Binding-site contacts:
Ligand atom C1 contacts residue PRO261 of chain 1.E at 4.1 Å (hydrophobic).
Ligand atom C8 contacts residue VAL414 of chain 1.E at 4.5 Å (hydrophobic).
Ligand atom C8 contacts residue ASN232 of chain 1.E at 4.3 Å.
Ligand atom C5 contacts residue PRO261 of chain 1.E at 4.1 Å (hydrophobic).
Ligand atom C4 contacts residue ASN416 of chain 1.E at 4.2 Å.
Ligand atom C1 contacts residue ASN416 of chain 1.E at 1.4 Å.
Ligand atom C5 contacts residue ASN416 of chain 1.E at 3.7 Å.
Ligand atom C2 contacts residue ASN416 of chain 1.E at 2.4 Å.
Ligand atom C3 contacts residue ASN416 of chain 1.E at 3.8 Å.
Ligand atom O6 contacts residue LEU235 of chain 1.E at 3.4 Å.
Ligand atom O5 contacts residue ASN416 of chain 1.E at 2.4 Å (h-bond).
Ligand atom O6 contacts residue PRO261 of chain 1.E at 3.5 Å.
Ligand atom C8 contacts residue NAG1 of chain 1.CA at 3.9 Å.
Ligand atom O7 contacts residue ASN416 of chain 1.E at 3.3 Å (h-bond).
Ligand atom N2 contacts residue ASN416 of chain 1.E at 2.9 Å (h-bond).
Ligand atom C6 contacts residue PRO261 of chain 1.E at 3.9 Å (hydrophobic).
Ligand atom O5 contacts residue PRO261 of chain 1.E at 3.2 Å.
Ligand atom C7 contacts residue ASN416 of chain 1.E at 3.4 Å.

Sequence of chain 1.E:
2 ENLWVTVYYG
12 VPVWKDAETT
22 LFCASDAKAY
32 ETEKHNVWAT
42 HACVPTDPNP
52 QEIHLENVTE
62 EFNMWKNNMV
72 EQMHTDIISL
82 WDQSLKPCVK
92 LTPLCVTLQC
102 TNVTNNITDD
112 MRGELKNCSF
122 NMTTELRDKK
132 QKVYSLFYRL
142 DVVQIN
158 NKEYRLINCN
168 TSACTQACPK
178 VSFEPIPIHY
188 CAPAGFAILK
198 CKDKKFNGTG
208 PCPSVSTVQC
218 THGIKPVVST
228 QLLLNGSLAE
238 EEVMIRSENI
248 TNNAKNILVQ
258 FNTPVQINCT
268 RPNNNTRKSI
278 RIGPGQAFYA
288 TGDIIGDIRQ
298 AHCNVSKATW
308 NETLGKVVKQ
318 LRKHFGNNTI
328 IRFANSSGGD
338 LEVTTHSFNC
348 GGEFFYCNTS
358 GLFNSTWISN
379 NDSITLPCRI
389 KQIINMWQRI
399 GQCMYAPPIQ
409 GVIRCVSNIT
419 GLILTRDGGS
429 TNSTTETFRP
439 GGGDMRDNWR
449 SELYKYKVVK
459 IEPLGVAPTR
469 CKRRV

This small molecule binds to this protein.
Small molecule (SMILES): CC(=O)N[C@H]1[C@H](O[C@H]2[C@H](O)[C@@H](NC(C)=O)CO[C@@H]2CO)O[C@H](CO)[C@@H](O)[C@@H]1O